Sequence of chain 1.A:
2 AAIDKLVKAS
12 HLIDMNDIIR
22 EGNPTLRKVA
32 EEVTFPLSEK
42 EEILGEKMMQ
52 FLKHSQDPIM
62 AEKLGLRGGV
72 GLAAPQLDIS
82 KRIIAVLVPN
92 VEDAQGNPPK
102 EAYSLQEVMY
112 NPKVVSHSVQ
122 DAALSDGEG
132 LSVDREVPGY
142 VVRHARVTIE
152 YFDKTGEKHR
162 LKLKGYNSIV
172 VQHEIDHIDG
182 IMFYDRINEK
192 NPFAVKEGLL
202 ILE

Binding-site contacts:
Ligand atom O2 contacts residue HIS174 of chain 1.A at 3.3 Å (h-bond).
Ligand atom N1 contacts residue GLU175 of chain 1.A at 2.5 Å (salt-bridge).
Ligand atom C16 contacts residue GLY69 of chain 1.A at 3.3 Å.
Ligand atom O2 contacts residue HIS178 of chain 1.A at 2.9 Å (h-bond).
Ligand atom C10 contacts residue HIS174 of chain 1.A at 4.0 Å.
Ligand atom C7 contacts residue HIS174 of chain 1.A at 4.0 Å.
Ligand atom N15 contacts residue GLY69 of chain 1.A at 3.2 Å (h-bond).
Ligand atom C3 contacts residue ZN1 of chain 1.E at 3.0 Å.
Ligand atom C3 contacts residue GLU175 of chain 1.A at 3.7 Å.
Ligand atom C3 contacts residue GLY72 of chain 1.A at 3.5 Å.
Ligand atom N1 contacts residue GLN77 of chain 1.A at 3.8 Å.
Ligand atom C3 contacts residue LEU132 of chain 1.A at 4.0 Å (hydrophobic).
Ligand atom O13 contacts residue GLY70 of chain 1.A at 3.3 Å.
Ligand atom O2 contacts residue GLY72 of chain 1.A at 4.0 Å.
Ligand atom C3 contacts residue OCS131 of chain 1.A at 4.0 Å.
Ligand atom O4 contacts residue ZN1 of chain 1.E at 2.6 Å.
Ligand atom O2 contacts residue GLU175 of chain 1.A at 2.8 Å (salt-bridge).
Ligand atom C3 contacts residue HIS174 of chain 1.A at 3.8 Å.
Ligand atom C3 contacts residue GLN77 of chain 1.A at 3.8 Å.
Ligand atom O4 contacts residue HIS174 of chain 1.A at 3.9 Å.
Ligand atom C8 contacts residue GLY130 of chain 1.A at 3.7 Å.
Ligand atom N15 contacts residue GLY70 of chain 1.A at 3.4 Å.
Ligand atom C7 contacts residue VAL71 of chain 1.A at 4.0 Å (hydrophobic).
Ligand atom C9 contacts residue HIS174 of chain 1.A at 3.6 Å.
Ligand atom O4 contacts residue OCS131 of chain 1.A at 3.2 Å (h-bond).
Ligand atom O2 contacts residue GLN77 of chain 1.A at 3.0 Å (h-bond).
Ligand atom N1 contacts residue GLY72 of chain 1.A at 3.1 Å (h-bond).
Ligand atom C10 contacts residue GLU129 of chain 1.A at 3.7 Å.
Ligand atom N1 contacts residue HIS174 of chain 1.A at 3.5 Å (h-bond).
Ligand atom C6 contacts residue GLY130 of chain 1.A at 3.7 Å.
Ligand atom O4 contacts residue GLN77 of chain 1.A at 3.2 Å (h-bond).
Ligand atom N1 contacts residue ZN1 of chain 1.E at 2.7 Å.
Ligand atom C7 contacts residue GLU175 of chain 1.A at 3.9 Å.
Ligand atom C5 contacts residue GLY72 of chain 1.A at 3.4 Å.
Ligand atom C8 contacts residue HIS174 of chain 1.A at 3.7 Å.
Ligand atom O2 contacts residue OCS131 of chain 1.A at 3.7 Å.
Ligand atom C12 contacts residue GLY70 of chain 1.A at 4.0 Å.
Ligand atom O4 contacts residue LEU132 of chain 1.A at 2.9 Å (h-bond).
Ligand atom O2 contacts residue ZN1 of chain 1.E at 2.0 Å.
Ligand atom O13 contacts residue VAL71 of chain 1.A at 3.3 Å (h-bond).

The protein below binds the small molecule below.
Small molecule (SMILES): CCCC[C@H](CC(=O)NO)c1nc(Cc2ccc(F)cc2)no1